Binding-site contacts:
Ligand atom O4 contacts residue ARG31 of chain 1.B at 3.8 Å.
Ligand atom C2 contacts residue TRP150 of chain 1.B at 4.0 Å (hydrophobic).
Ligand atom C3 contacts residue TYR110 of chain 1.B at 4.2 Å (hydrophobic).
Ligand atom O3 contacts residue XYP1 of chain 1.H at 3.6 Å (h-bond).
Ligand atom C3 contacts residue TYR59 of chain 1.B at 4.2 Å (hydrophobic).
Ligand atom O3 contacts residue TYR145 of chain 1.B at 4.2 Å.
Ligand atom O4 contacts residue TYR59 of chain 1.B at 3.5 Å.
Ligand atom O2 contacts residue GLU147 of chain 1.B at 2.5 Å (salt-bridge).
Ligand atom O2 contacts residue TYR59 of chain 1.B at 3.8 Å.
Ligand atom C4 contacts residue TYR110 of chain 1.B at 3.9 Å (hydrophobic).
Ligand atom O2 contacts residue ARG31 of chain 1.B at 3.3 Å (salt-bridge).
Ligand atom C2 contacts residue TYR110 of chain 1.B at 4.2 Å (hydrophobic).
Ligand atom C2 contacts residue TYR59 of chain 1.B at 4.0 Å (hydrophobic).
Ligand atom C2 contacts residue GLU147 of chain 1.B at 3.3 Å.
Ligand atom O5 contacts residue ARG31 of chain 1.B at 3.8 Å.
Ligand atom C1 contacts residue TYR110 of chain 1.B at 4.1 Å (hydrophobic).
Ligand atom C5 contacts residue TYR110 of chain 1.B at 4.0 Å (hydrophobic).
Ligand atom O5 contacts residue TYR110 of chain 1.B at 3.4 Å (h-bond).
Ligand atom C4 contacts residue TRP150 of chain 1.B at 4.2 Å (hydrophobic).
Ligand atom O4 contacts residue TRP150 of chain 1.B at 3.9 Å.
Ligand atom O3 contacts residue TRP150 of chain 1.B at 3.4 Å.
Ligand atom O5 contacts residue TRP150 of chain 1.B at 3.5 Å.
Ligand atom C3 contacts residue TYR145 of chain 1.B at 3.8 Å (hydrophobic).
Ligand atom C4 contacts residue ARG31 of chain 1.B at 4.2 Å.
Ligand atom C3 contacts residue TRP150 of chain 1.B at 4.0 Å (hydrophobic).
Ligand atom C1 contacts residue TYR59 of chain 1.B at 4.1 Å (hydrophobic).
Ligand atom C5 contacts residue XYP1 of chain 1.H at 3.3 Å.
Ligand atom C3 contacts residue XYP1 of chain 1.H at 3.7 Å.
Ligand atom C1 contacts residue TRP150 of chain 1.B at 4.2 Å (hydrophobic).
Ligand atom O3 contacts residue GLU147 of chain 1.B at 2.9 Å (salt-bridge).
Ligand atom C5 contacts residue TRP150 of chain 1.B at 4.3 Å (hydrophobic).
Ligand atom O4 contacts residue XYP1 of chain 1.H at 1.6 Å.
Ligand atom C2 contacts residue TYR145 of chain 1.B at 3.7 Å (hydrophobic).
Ligand atom C3 contacts residue GLU147 of chain 1.B at 3.8 Å.
Ligand atom C5 contacts residue TYR59 of chain 1.B at 3.8 Å (hydrophobic).
Ligand atom C4 contacts residue XYP1 of chain 1.H at 2.5 Å.
Ligand atom O2 contacts residue TYR145 of chain 1.B at 2.6 Å (h-bond).
Ligand atom C5 contacts residue ARG31 of chain 1.B at 3.2 Å.
Ligand atom C4 contacts residue TYR59 of chain 1.B at 4.2 Å (hydrophobic).
Ligand atom C1 contacts residue TYR145 of chain 1.B at 4.3 Å (hydrophobic).

The protein below binds the small molecule below.
Small molecule (SMILES): O[C@@H]1[C@@H](O)[C@H](O[C@@H]2COC[C@H](O)[C@H]2O)OC[C@H]1O

Sequence of chain 1.B:
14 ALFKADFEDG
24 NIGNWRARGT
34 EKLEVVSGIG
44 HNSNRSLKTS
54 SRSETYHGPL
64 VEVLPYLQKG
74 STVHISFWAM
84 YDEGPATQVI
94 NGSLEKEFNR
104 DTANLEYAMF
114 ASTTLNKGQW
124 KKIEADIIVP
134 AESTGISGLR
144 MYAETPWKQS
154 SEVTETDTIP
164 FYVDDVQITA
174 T